A protein and the small-molecule ligand that binds it are described below.
Small molecule (SMILES): CC(C)C[C@H](NC(=O)[C@H](CC1=NC=NC1)NC(=O)[C@H](CCCN=C(N)N)NC(=O)[C@@H]1CCCN1C(=O)[C@H](CO)NC(=O)[C@@H](N)[C@@H](C)O)C(N)=O

Sequence of chain 1.B:
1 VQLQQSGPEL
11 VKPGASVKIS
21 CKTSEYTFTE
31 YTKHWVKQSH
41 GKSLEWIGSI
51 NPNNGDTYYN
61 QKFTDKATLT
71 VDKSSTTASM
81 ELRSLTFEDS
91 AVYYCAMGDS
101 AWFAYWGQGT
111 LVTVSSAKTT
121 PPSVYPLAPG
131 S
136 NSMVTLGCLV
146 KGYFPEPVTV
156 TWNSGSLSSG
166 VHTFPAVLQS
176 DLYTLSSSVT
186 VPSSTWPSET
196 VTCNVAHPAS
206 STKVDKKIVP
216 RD

Sequence of chain 1.A:
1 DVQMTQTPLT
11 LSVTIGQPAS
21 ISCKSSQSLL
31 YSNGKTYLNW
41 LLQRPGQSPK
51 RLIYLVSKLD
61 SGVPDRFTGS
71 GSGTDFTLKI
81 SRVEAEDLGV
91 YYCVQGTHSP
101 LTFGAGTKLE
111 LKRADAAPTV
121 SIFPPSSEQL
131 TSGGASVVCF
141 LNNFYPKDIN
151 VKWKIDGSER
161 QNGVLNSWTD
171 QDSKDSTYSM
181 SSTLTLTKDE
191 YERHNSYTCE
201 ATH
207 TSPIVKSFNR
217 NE

Binding-site contacts:
Ligand atom CE1 contacts residue THR97 of chain 1.A at 3.0 Å.
Ligand atom OG contacts residue PO41 of chain 1.M at 3.4 Å (h-bond).
Ligand atom CZ contacts residue TYR31 of chain 1.A at 3.5 Å (hydrophobic).
Ligand atom CA contacts residue ASN33 of chain 1.A at 3.5 Å.
Ligand atom CE1 contacts residue GLY96 of chain 1.A at 3.2 Å.
Ligand atom CD1 contacts residue TRP102 of chain 1.B at 3.6 Å (hydrophobic).
Ligand atom C contacts residue TYR37 of chain 1.A at 3.8 Å (hydrophobic).
Ligand atom CB contacts residue TYR58 of chain 1.B at 3.4 Å (hydrophobic).
Ligand atom O contacts residue HIS34 of chain 1.B at 3.1 Å.
Ligand atom CD2 contacts residue LEU101 of chain 1.A at 3.5 Å (hydrophobic).
Ligand atom O contacts residue ASP99 of chain 1.B at 3.3 Å (salt-bridge).
Ligand atom N contacts residue ASP99 of chain 1.B at 3.3 Å (salt-bridge).
Ligand atom CD2 contacts residue GLY96 of chain 1.A at 3.3 Å.
Ligand atom CB contacts residue ASN33 of chain 1.A at 3.4 Å.
Ligand atom NH2 contacts residue TYR31 of chain 1.A at 3.0 Å (h-bond).
Ligand atom CD2 contacts residue TYR37 of chain 1.A at 3.6 Å (hydrophobic).
Ligand atom O contacts residue THR32 of chain 1.B at 3.5 Å.
Ligand atom NE2 contacts residue THR97 of chain 1.A at 3.5 Å (h-bond).
Ligand atom C contacts residue ASN33 of chain 1.A at 3.4 Å.
Ligand atom NE2 contacts residue GLY96 of chain 1.A at 2.5 Å (h-bond).
Ligand atom OG1 contacts residue ASN33 of chain 1.A at 3.5 Å.
Ligand atom N contacts residue TYR31 of chain 1.A at 3.7 Å.
Ligand atom C contacts residue HIS34 of chain 1.B at 3.7 Å.
Ligand atom O contacts residue ASN33 of chain 1.A at 3.3 Å (h-bond).
Ligand atom O contacts residue TYR58 of chain 1.B at 3.6 Å.
Ligand atom ND1 contacts residue SER99 of chain 1.A at 3.8 Å.
Ligand atom CA contacts residue TYR31 of chain 1.A at 3.6 Å (hydrophobic).
Ligand atom NE2 contacts residue HIS98 of chain 1.A at 3.6 Å.
Ligand atom CD2 contacts residue GLY96 of chain 1.A at 3.6 Å.
Ligand atom O contacts residue TYR31 of chain 1.A at 3.7 Å.
Ligand atom O contacts residue PO41 of chain 1.M at 3.0 Å (h-bond).
Ligand atom CD contacts residue TYR37 of chain 1.A at 3.4 Å (hydrophobic).
Ligand atom N contacts residue ASN33 of chain 1.A at 3.3 Å (h-bond).
Ligand atom O contacts residue GLY98 of chain 1.B at 3.8 Å.
Ligand atom CD contacts residue TYR31 of chain 1.A at 3.6 Å (hydrophobic).
Ligand atom O contacts residue HIS34 of chain 1.B at 2.8 Å (h-bond).
Ligand atom CA contacts residue TYR37 of chain 1.A at 3.7 Å (hydrophobic).
Ligand atom NH1 contacts residue TYR31 of chain 1.A at 3.2 Å (h-bond).
Ligand atom O contacts residue TYR37 of chain 1.A at 3.1 Å (h-bond).
Ligand atom O contacts residue SER49 of chain 1.B at 3.0 Å (h-bond).